A small-molecule ligand and the protein it binds are described below.
Small molecule (SMILES): O=P(O)(O)OB(O)CNS(=O)(=O)c1ccc(-c2nnn[nH]2)cc1

Sequence of chain 1.B:
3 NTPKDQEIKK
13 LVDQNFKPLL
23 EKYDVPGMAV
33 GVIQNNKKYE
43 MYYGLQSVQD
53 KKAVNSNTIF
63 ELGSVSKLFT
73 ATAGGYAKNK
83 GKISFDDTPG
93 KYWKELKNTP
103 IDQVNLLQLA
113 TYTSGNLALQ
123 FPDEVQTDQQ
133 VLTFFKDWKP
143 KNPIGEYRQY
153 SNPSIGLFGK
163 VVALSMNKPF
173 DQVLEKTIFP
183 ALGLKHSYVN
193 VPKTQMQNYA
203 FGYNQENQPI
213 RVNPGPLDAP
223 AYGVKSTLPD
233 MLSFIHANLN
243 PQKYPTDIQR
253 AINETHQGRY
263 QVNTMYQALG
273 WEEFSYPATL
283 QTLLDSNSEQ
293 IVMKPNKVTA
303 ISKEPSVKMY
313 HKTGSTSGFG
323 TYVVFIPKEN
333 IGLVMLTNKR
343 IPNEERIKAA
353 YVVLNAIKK

Binding-site contacts:
Ligand atom O5 contacts residue THR315 of chain 1.B at 2.9 Å (h-bond).
Ligand atom P1 contacts residue TYR152 of chain 1.B at 3.9 Å.
Ligand atom C2 contacts residue GLN122 of chain 1.B at 3.5 Å.
Ligand atom C4 contacts residue SER319 of chain 1.B at 3.8 Å.
Ligand atom O15 contacts residue SER66 of chain 1.B at 2.4 Å (h-bond).
Ligand atom O5 contacts residue GLY316 of chain 1.B at 3.3 Å.
Ligand atom N35 contacts residue ASN215 of chain 1.B at 3.2 Å (h-bond).
Ligand atom O4 contacts residue SER317 of chain 1.B at 3.7 Å.
Ligand atom O2 contacts residue THR315 of chain 1.B at 3.9 Å.
Ligand atom O15 contacts residue SER317 of chain 1.B at 2.9 Å (h-bond).
Ligand atom O10 contacts residue LEU121 of chain 1.B at 3.9 Å.
Ligand atom N11 contacts residue SER317 of chain 1.B at 3.9 Å.
Ligand atom N34 contacts residue ASN215 of chain 1.B at 3.5 Å (h-bond).
Ligand atom P1 contacts residue SER66 of chain 1.B at 3.7 Å.
Ligand atom O15 contacts residue GLY65 of chain 1.B at 3.7 Å.
Ligand atom O8 contacts residue ASN154 of chain 1.B at 2.9 Å (h-bond).
Ligand atom B13 contacts residue TYR152 of chain 1.B at 3.3 Å.
Ligand atom C7 contacts residue GLN122 of chain 1.B at 3.3 Å.
Ligand atom N contacts residue VAL214 of chain 1.B at 3.9 Å.
Ligand atom N34 contacts residue VAL214 of chain 1.B at 3.4 Å.
Ligand atom N33 contacts residue THR318 of chain 1.B at 3.8 Å.
Ligand atom O14 contacts residue SER66 of chain 1.B at 2.3 Å (h-bond).
Ligand atom O2 contacts residue TYR152 of chain 1.B at 3.6 Å.
Ligand atom O14 contacts residue TYR152 of chain 1.B at 2.6 Å (h-bond).
Ligand atom O8 contacts residue LEU121 of chain 1.B at 3.6 Å.
Ligand atom N11 contacts residue SER66 of chain 1.B at 3.8 Å.
Ligand atom N33 contacts residue SER319 of chain 1.B at 3.1 Å (h-bond).
Ligand atom C12 contacts residue LYS69 of chain 1.B at 3.9 Å.
Ligand atom N34 contacts residue SER319 of chain 1.B at 3.6 Å.
Ligand atom N35 contacts residue VAL214 of chain 1.B at 3.4 Å.
Ligand atom S1 contacts residue GLN122 of chain 1.B at 3.6 Å.
Ligand atom O5 contacts residue SER317 of chain 1.B at 3.6 Å.
Ligand atom C4 contacts residue THR318 of chain 1.B at 3.9 Å.
Ligand atom N33 contacts residue VAL214 of chain 1.B at 3.8 Å.
Ligand atom C12 contacts residue SER66 of chain 1.B at 2.5 Å.
Ligand atom O15 contacts residue GLY316 of chain 1.B at 3.7 Å.
Ligand atom B13 contacts residue SER66 of chain 1.B at 1.4 Å.
Ligand atom C3 contacts residue SER317 of chain 1.B at 3.9 Å.
Ligand atom B13 contacts residue LYS69 of chain 1.B at 3.7 Å.
Ligand atom O8 contacts residue GLN122 of chain 1.B at 2.9 Å (h-bond).